A small-molecule ligand and the protein it binds are described below.
Small molecule (SMILES): N[C@@H](CCC(=O)O)C(=O)O

Sequence of chain 1.B:
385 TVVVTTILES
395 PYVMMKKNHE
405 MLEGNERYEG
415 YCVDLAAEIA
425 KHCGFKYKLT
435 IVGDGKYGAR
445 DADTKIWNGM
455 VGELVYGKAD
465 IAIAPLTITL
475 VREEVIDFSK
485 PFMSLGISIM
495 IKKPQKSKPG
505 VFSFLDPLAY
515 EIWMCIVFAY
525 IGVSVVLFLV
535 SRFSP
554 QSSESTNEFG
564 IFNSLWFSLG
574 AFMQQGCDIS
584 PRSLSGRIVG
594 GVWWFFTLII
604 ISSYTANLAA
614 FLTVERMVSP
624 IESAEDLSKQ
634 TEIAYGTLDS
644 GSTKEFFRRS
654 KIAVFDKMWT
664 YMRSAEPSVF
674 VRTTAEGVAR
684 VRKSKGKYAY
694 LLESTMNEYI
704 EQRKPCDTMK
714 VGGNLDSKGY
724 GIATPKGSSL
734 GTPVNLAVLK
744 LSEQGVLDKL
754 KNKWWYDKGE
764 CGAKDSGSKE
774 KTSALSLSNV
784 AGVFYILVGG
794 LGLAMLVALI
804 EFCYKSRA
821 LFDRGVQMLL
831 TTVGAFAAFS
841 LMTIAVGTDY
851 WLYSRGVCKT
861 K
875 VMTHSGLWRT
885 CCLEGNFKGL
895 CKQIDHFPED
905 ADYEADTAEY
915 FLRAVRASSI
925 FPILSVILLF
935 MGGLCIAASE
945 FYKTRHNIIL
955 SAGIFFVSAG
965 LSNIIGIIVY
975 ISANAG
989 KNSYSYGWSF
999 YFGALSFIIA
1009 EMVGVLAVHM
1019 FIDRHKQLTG

Binding-site contacts:
Ligand atom CG contacts residue PRO469 of chain 1.B at 3.6 Å (hydrophobic).
Ligand atom N contacts residue GLU696 of chain 1.B at 3.6 Å (salt-bridge).
Ligand atom OXT contacts residue ARG476 of chain 1.B at 3.8 Å.
Ligand atom OE1 contacts residue GLU696 of chain 1.B at 4.3 Å.
Ligand atom CA contacts residue THR471 of chain 1.B at 4.1 Å.
Ligand atom C contacts residue PRO469 of chain 1.B at 3.9 Å (hydrophobic).
Ligand atom O contacts residue SER645 of chain 1.B at 3.6 Å (h-bond).
Ligand atom C contacts residue THR471 of chain 1.B at 3.6 Å.
Ligand atom OXT contacts residue TYR723 of chain 1.B at 3.9 Å.
Ligand atom C contacts residue ARG476 of chain 1.B at 4.1 Å.
Ligand atom OE1 contacts residue LEU641 of chain 1.B at 3.3 Å.
Ligand atom OXT contacts residue LEU470 of chain 1.B at 3.6 Å.
Ligand atom CG contacts residue TYR441 of chain 1.B at 3.7 Å (hydrophobic).
Ligand atom OE1 contacts residue MET699 of chain 1.B at 3.6 Å.
Ligand atom OE2 contacts residue LEU641 of chain 1.B at 3.5 Å.
Ligand atom CD contacts residue TYR441 of chain 1.B at 4.1 Å (hydrophobic).
Ligand atom OXT contacts residue PRO469 of chain 1.B at 3.0 Å (h-bond).
Ligand atom OXT contacts residue THR471 of chain 1.B at 2.9 Å (h-bond).
Ligand atom N contacts residue THR471 of chain 1.B at 3.4 Å.
Ligand atom OE2 contacts residue MET699 of chain 1.B at 4.3 Å.
Ligand atom N contacts residue SER645 of chain 1.B at 3.5 Å.
Ligand atom OE2 contacts residue TYR441 of chain 1.B at 3.3 Å.
Ligand atom CD contacts residue MET699 of chain 1.B at 3.8 Å (hydrophobic).
Ligand atom CG contacts residue MET699 of chain 1.B at 4.0 Å (hydrophobic).
Ligand atom N contacts residue TYR723 of chain 1.B at 4.4 Å.
Ligand atom CA contacts residue TYR723 of chain 1.B at 4.4 Å (hydrophobic).
Ligand atom CA contacts residue SER645 of chain 1.B at 4.1 Å.
Ligand atom CG contacts residue TYR723 of chain 1.B at 3.7 Å (hydrophobic).
Ligand atom O contacts residue TYR441 of chain 1.B at 4.4 Å.
Ligand atom O contacts residue ARG476 of chain 1.B at 3.2 Å (salt-bridge).
Ligand atom CB contacts residue PRO469 of chain 1.B at 4.0 Å (hydrophobic).
Ligand atom CB contacts residue GLU696 of chain 1.B at 4.0 Å.
Ligand atom O contacts residue GLY644 of chain 1.B at 4.3 Å.
Ligand atom N contacts residue LYS721 of chain 1.B at 4.4 Å.
Ligand atom O contacts residue THR471 of chain 1.B at 4.1 Å.
Ligand atom C contacts residue SER645 of chain 1.B at 4.0 Å.
Ligand atom CB contacts residue TYR723 of chain 1.B at 3.3 Å (hydrophobic).
Ligand atom CD contacts residue LEU641 of chain 1.B at 3.8 Å (hydrophobic).